Sequence of chain 1.A:
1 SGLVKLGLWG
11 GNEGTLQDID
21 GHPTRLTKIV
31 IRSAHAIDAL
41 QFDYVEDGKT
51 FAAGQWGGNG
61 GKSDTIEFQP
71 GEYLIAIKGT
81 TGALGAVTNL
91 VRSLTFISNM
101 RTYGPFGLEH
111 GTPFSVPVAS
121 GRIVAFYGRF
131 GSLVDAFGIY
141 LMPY

The small molecule below binds the protein below.
Small molecule (SMILES): OC[C@H]1O[C@H](O)[C@@H](O)[C@@H](O)[C@@H]1O

Binding-site contacts:
Ligand atom O4 contacts residue GLY14 of chain 1.A at 3.9 Å.
Ligand atom O4 contacts residue VAL87 of chain 1.A at 4.2 Å.
Ligand atom O5 contacts residue LEU133 of chain 1.A at 4.2 Å.
Ligand atom O2 contacts residue GLY14 of chain 1.A at 3.9 Å.
Ligand atom O4 contacts residue ASP135 of chain 1.A at 2.8 Å (salt-bridge).
Ligand atom O3 contacts residue GLU13 of chain 1.A at 3.7 Å.
Ligand atom C4 contacts residue GLU13 of chain 1.A at 4.2 Å.
Ligand atom O6 contacts residue GLY131 of chain 1.A at 3.4 Å.
Ligand atom C4 contacts residue GLY14 of chain 1.A at 3.8 Å.
Ligand atom C5 contacts residue GLY131 of chain 1.A at 4.4 Å.
Ligand atom C5 contacts residue SER132 of chain 1.A at 3.8 Å.
Ligand atom C6 contacts residue SER132 of chain 1.A at 3.7 Å.
Ligand atom O5 contacts residue GLY131 of chain 1.A at 3.5 Å.
Ligand atom C6 contacts residue VAL87 of chain 1.A at 4.1 Å (hydrophobic).
Ligand atom C4 contacts residue ASP135 of chain 1.A at 3.5 Å.
Ligand atom O4 contacts residue GLU13 of chain 1.A at 3.4 Å.
Ligand atom O5 contacts residue SER132 of chain 1.A at 2.8 Å (h-bond).
Ligand atom O1 contacts residue SER132 of chain 1.A at 3.8 Å.
Ligand atom O6 contacts residue ASP135 of chain 1.A at 2.8 Å (salt-bridge).
Ligand atom C6 contacts residue LEU133 of chain 1.A at 3.7 Å (hydrophobic).
Ligand atom C6 contacts residue ASP135 of chain 1.A at 3.5 Å.
Ligand atom C2 contacts residue GLY131 of chain 1.A at 4.4 Å.
Ligand atom O6 contacts residue SER132 of chain 1.A at 3.1 Å (h-bond).
Ligand atom O2 contacts residue GLY131 of chain 1.A at 3.6 Å.
Ligand atom C4 contacts residue GLY131 of chain 1.A at 4.5 Å.
Ligand atom C5 contacts residue ASP135 of chain 1.A at 4.0 Å.
Ligand atom C5 contacts residue VAL87 of chain 1.A at 4.5 Å (hydrophobic).
Ligand atom O6 contacts residue LEU133 of chain 1.A at 2.7 Å (h-bond).
Ligand atom O3 contacts residue GLY14 of chain 1.A at 3.1 Å (h-bond).
Ligand atom C3 contacts residue GLY14 of chain 1.A at 4.0 Å.
Ligand atom C1 contacts residue SER132 of chain 1.A at 3.5 Å.
Ligand atom C1 contacts residue GLY131 of chain 1.A at 4.1 Å.